A protein and the small-molecule ligand that binds it are described below.
Small molecule (SMILES): CC(C)[C@H](NC(=O)[C@@H]1CCCN1C(=O)[C@H](CC(N)=O)NC(=O)[C@@H](N)Cc1ccccc1)C(=O)N[C@@H](Cc1ccc(O)cc1)C(=O)N1CCC[C@H]1C(=O)N[C@H](C=O)Cc1ccc(O)cc1

Binding-site contacts:
Ligand atom CA contacts residue ARG193 of chain 44.W at 3.8 Å.
Ligand atom CE2 contacts residue MET223 of chain 3.W at 3.5 Å (hydrophobic).
Ligand atom CD2 contacts residue MET223 of chain 3.W at 3.7 Å (hydrophobic).
Ligand atom CG2 contacts residue LEU189 of chain 44.W at 2.8 Å (hydrophobic).
Ligand atom OH contacts residue HIS431 of chain 44.W at 2.9 Å (h-bond).
Ligand atom CG contacts residue HIS431 of chain 44.W at 3.8 Å.
Ligand atom CD contacts residue HIS431 of chain 44.W at 3.8 Å.
Ligand atom CZ contacts residue HIS431 of chain 44.W at 3.4 Å.
Ligand atom CG contacts residue TYR288 of chain 3.W at 3.4 Å (hydrophobic).
Ligand atom CB contacts residue GLU289 of chain 3.W at 3.8 Å.
Ligand atom CG contacts residue GLU199 of chain 44.W at 3.6 Å.
Ligand atom CD1 contacts residue HIS431 of chain 44.W at 3.3 Å.
Ligand atom OH contacts residue THR430 of chain 44.W at 3.4 Å.
Ligand atom C contacts residue ARG193 of chain 44.W at 3.3 Å.
Ligand atom CB contacts residue LEU189 of chain 44.W at 3.8 Å (hydrophobic).
Ligand atom CE1 contacts residue GLU289 of chain 3.W at 3.6 Å.
Ligand atom O contacts residue ARG435 of chain 44.W at 3.6 Å (salt-bridge).
Ligand atom OH contacts residue LEU283 of chain 3.W at 3.8 Å.
Ligand atom ND2 contacts residue GLU199 of chain 44.W at 2.9 Å (salt-bridge).
Ligand atom OH contacts residue MET223 of chain 3.W at 2.2 Å (h-bond).
Ligand atom CE1 contacts residue HIS431 of chain 44.W at 3.0 Å.
Ligand atom CZ contacts residue ARG193 of chain 44.W at 3.1 Å.
Ligand atom O contacts residue ARG193 of chain 44.W at 2.8 Å (salt-bridge).
Ligand atom CG1 contacts residue PHE436 of chain 44.W at 3.4 Å (hydrophobic).
Ligand atom CE1 contacts residue MET223 of chain 3.W at 3.3 Å (hydrophobic).
Ligand atom CE1 contacts residue ARG193 of chain 44.W at 3.1 Å.
Ligand atom CB contacts residue ARG435 of chain 44.W at 3.7 Å.
Ligand atom CZ contacts residue THR219 of chain 3.W at 3.2 Å.
Ligand atom CE1 contacts residue VAL432 of chain 44.W at 3.8 Å (hydrophobic).
Ligand atom CZ contacts residue MET223 of chain 3.W at 2.9 Å (hydrophobic).
Ligand atom CE1 contacts residue THR219 of chain 3.W at 3.9 Å.
Ligand atom N contacts residue ARG193 of chain 44.W at 3.8 Å.
Ligand atom CG1 contacts residue ARG435 of chain 44.W at 3.8 Å.
Ligand atom OD1 contacts residue GLU199 of chain 44.W at 3.4 Å (salt-bridge).
Ligand atom CD1 contacts residue GLU289 of chain 3.W at 3.0 Å.
Ligand atom CG2 contacts residue TYR188 of chain 44.W at 3.9 Å (hydrophobic).
Ligand atom CE2 contacts residue ARG193 of chain 44.W at 3.8 Å.
Ligand atom ND2 contacts residue TYR188 of chain 44.W at 3.5 Å (h-bond).
Ligand atom CD1 contacts residue ARG193 of chain 44.W at 3.7 Å.
Ligand atom CG contacts residue GLU289 of chain 3.W at 3.6 Å.

Sequence of chain 3.W:
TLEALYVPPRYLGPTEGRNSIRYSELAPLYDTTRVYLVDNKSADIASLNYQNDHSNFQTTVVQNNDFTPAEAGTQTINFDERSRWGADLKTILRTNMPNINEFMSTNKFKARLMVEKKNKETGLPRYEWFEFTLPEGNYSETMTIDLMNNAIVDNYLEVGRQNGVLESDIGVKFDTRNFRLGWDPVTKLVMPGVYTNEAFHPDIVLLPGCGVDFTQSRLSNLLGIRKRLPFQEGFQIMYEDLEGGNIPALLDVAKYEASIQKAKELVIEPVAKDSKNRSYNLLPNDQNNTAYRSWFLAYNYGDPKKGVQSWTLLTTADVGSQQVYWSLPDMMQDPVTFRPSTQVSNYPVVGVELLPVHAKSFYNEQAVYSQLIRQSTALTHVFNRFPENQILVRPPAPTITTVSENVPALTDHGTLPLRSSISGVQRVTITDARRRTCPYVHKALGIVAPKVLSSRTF

Sequence of chain 44.W:
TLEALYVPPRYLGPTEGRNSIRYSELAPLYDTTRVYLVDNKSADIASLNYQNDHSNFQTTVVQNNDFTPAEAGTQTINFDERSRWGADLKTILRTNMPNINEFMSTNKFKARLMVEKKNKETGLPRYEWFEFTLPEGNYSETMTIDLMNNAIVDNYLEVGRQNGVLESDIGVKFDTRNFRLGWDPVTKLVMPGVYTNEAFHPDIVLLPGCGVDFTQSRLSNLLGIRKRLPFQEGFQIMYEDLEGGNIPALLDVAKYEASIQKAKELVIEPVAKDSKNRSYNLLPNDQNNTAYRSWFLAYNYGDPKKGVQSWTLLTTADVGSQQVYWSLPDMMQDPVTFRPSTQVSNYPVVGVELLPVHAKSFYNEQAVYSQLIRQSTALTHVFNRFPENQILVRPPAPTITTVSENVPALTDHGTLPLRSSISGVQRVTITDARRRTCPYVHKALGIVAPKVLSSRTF